Sequence of chain 1.B:
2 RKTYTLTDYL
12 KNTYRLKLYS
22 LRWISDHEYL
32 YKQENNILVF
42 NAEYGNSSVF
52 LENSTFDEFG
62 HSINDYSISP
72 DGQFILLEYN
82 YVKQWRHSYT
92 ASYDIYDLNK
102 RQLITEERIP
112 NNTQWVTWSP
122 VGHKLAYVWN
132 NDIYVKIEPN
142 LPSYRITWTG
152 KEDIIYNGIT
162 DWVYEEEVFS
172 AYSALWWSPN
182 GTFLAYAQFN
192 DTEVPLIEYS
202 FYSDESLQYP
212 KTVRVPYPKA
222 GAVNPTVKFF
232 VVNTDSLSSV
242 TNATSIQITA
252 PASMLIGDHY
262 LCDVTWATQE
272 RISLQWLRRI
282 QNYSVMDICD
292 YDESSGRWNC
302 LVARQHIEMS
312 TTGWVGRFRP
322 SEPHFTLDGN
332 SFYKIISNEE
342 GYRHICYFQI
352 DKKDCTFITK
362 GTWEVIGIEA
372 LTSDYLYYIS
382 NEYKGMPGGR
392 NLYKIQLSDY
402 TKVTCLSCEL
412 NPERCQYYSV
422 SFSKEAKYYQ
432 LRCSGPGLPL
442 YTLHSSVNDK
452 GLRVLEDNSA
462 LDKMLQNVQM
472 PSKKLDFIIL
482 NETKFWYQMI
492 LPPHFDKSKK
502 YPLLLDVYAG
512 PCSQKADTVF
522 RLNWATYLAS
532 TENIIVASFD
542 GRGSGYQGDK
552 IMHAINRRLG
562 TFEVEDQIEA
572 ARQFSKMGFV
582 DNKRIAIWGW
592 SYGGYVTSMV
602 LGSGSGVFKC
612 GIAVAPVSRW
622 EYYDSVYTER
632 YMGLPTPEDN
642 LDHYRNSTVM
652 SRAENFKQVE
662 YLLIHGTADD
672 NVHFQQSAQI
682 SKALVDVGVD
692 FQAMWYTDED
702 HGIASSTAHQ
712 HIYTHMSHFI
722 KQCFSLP

Binding-site contacts:
Ligand atom C4 contacts residue ASN47 of chain 1.B at 4.1 Å.
Ligand atom C8 contacts residue ASN42 of chain 1.B at 4.3 Å.
Ligand atom O7 contacts residue SER49 of chain 1.B at 2.7 Å (h-bond).
Ligand atom N2 contacts residue ASN47 of chain 1.B at 3.0 Å (h-bond).
Ligand atom C5 contacts residue ASN47 of chain 1.B at 3.6 Å.
Ligand atom C3 contacts residue ASN47 of chain 1.B at 3.8 Å.
Ligand atom N2 contacts residue ASN42 of chain 1.B at 4.1 Å.
Ligand atom O7 contacts residue SER48 of chain 1.B at 3.2 Å (h-bond).
Ligand atom C1 contacts residue ASN42 of chain 1.B at 4.2 Å.
Ligand atom C8 contacts residue SER49 of chain 1.B at 4.1 Å.
Ligand atom C7 contacts residue SER48 of chain 1.B at 4.1 Å.
Ligand atom C8 contacts residue ASN47 of chain 1.B at 4.1 Å.
Ligand atom C8 contacts residue GLU29 of chain 1.B at 3.6 Å.
Ligand atom C7 contacts residue SER49 of chain 1.B at 3.6 Å.
Ligand atom C2 contacts residue ASN47 of chain 1.B at 2.4 Å.
Ligand atom C8 contacts residue VAL40 of chain 1.B at 3.4 Å (hydrophobic).
Ligand atom O7 contacts residue ASN47 of chain 1.B at 3.6 Å (h-bond).
Ligand atom C7 contacts residue ASN47 of chain 1.B at 3.6 Å.
Ligand atom O5 contacts residue ASN47 of chain 1.B at 2.3 Å (h-bond).
Ligand atom C1 contacts residue ASN47 of chain 1.B at 1.4 Å.
Ligand atom C8 contacts residue SER48 of chain 1.B at 4.2 Å.

The protein below binds the small molecule below.
Small molecule (SMILES): CC(=O)N[C@@H]1[C@@H](O)[C@H](O)[C@@H](CO)O[C@H]1O